Binding-site contacts:
Ligand atom C6 contacts residue THR239 of chain 4.A at 3.5 Å.
Ligand atom C5 contacts residue THR239 of chain 4.A at 3.5 Å.
Ligand atom C4 contacts residue TRP424 of chain 4.A at 3.9 Å (hydrophobic).
Ligand atom C1 contacts residue TRP191 of chain 4.A at 4.3 Å (hydrophobic).
Ligand atom C1 contacts residue THR239 of chain 4.A at 3.7 Å.
Ligand atom O41 contacts residue TRP424 of chain 4.A at 4.0 Å.
Ligand atom C1 contacts residue G2F1 of chain 4.B at 3.4 Å.
Ligand atom C4 contacts residue THR239 of chain 4.A at 4.3 Å.
Ligand atom C3 contacts residue THR239 of chain 4.A at 4.2 Å.
Ligand atom C2 contacts residue G2F1 of chain 4.B at 3.5 Å.
Ligand atom O41 contacts residue MET309 of chain 4.A at 3.2 Å.
Ligand atom C1 contacts residue GLU236 of chain 4.A at 3.3 Å.
Ligand atom O21 contacts residue TRP191 of chain 4.A at 3.7 Å.
Ligand atom N2 contacts residue HIS250 of chain 4.A at 4.1 Å.
Ligand atom C2 contacts residue THR239 of chain 4.A at 3.9 Å.
Ligand atom O42 contacts residue TRP424 of chain 4.A at 4.0 Å.
Ligand atom O21 contacts residue G2F1 of chain 4.B at 3.2 Å (h-bond).
Ligand atom O21 contacts residue GLU507 of chain 4.A at 3.4 Å (salt-bridge).
Ligand atom O1 contacts residue THR239 of chain 4.A at 4.2 Å.
Ligand atom C4 contacts residue PHE243 of chain 4.A at 4.0 Å (hydrophobic).
Ligand atom O42 contacts residue PHE243 of chain 4.A at 3.5 Å.
Ligand atom O22 contacts residue GLU507 of chain 4.A at 3.7 Å.
Ligand atom O22 contacts residue HIS250 of chain 4.A at 3.9 Å.
Ligand atom O1 contacts residue G2F1 of chain 4.B at 2.8 Å (h-bond).
Ligand atom N2 contacts residue TRP508 of chain 4.A at 4.2 Å.
Ligand atom N2 contacts residue GLU507 of chain 4.A at 3.6 Å.
Ligand atom N4 contacts residue TRP424 of chain 4.A at 3.9 Å.
Ligand atom O21 contacts residue TRP508 of chain 4.A at 3.0 Å.
Ligand atom C3 contacts residue PHE243 of chain 4.A at 3.8 Å (hydrophobic).
Ligand atom O21 contacts residue HIS250 of chain 4.A at 4.2 Å.
Ligand atom C5 contacts residue TRP424 of chain 4.A at 3.9 Å (hydrophobic).
Ligand atom C2 contacts residue TRP424 of chain 4.A at 4.3 Å (hydrophobic).
Ligand atom C6 contacts residue TRP424 of chain 4.A at 4.3 Å (hydrophobic).
Ligand atom C3 contacts residue TRP424 of chain 4.A at 4.0 Å (hydrophobic).
Ligand atom C6 contacts residue G2F1 of chain 4.B at 4.1 Å.
Ligand atom O1 contacts residue GLU236 of chain 4.A at 2.7 Å (salt-bridge).
Ligand atom C6 contacts residue GLU236 of chain 4.A at 3.2 Å.
Ligand atom N4 contacts residue PHE243 of chain 4.A at 3.8 Å.
Ligand atom O1 contacts residue TRP191 of chain 4.A at 3.6 Å.
Ligand atom N2 contacts residue G2F1 of chain 4.B at 3.4 Å (h-bond).

A small-molecule ligand and the protein it binds are described below.
Small molecule (SMILES): O=[N+]([O-])c1ccc(O)c([N+](=O)[O-])c1

Sequence of chain 4.A:
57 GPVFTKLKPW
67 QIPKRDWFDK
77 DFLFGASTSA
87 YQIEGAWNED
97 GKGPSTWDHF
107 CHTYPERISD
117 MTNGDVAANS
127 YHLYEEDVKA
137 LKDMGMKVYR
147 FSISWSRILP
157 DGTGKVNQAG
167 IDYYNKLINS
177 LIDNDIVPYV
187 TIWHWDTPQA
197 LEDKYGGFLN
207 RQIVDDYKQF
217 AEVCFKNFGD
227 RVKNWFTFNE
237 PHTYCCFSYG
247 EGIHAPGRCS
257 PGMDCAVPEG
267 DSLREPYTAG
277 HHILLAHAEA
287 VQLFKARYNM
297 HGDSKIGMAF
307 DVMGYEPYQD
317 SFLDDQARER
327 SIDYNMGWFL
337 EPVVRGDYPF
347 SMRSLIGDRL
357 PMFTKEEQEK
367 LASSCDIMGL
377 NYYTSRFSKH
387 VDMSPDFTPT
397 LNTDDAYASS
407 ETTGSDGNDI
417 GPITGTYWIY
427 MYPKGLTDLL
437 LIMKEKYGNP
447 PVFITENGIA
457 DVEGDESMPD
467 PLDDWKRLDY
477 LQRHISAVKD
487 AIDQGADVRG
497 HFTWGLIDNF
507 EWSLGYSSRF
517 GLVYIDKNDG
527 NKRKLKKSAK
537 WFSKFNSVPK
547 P